The protein below binds the small molecule below.
Small molecule (SMILES): O=c1c(O)c(-c2ccc(O)c(O)c2)oc2cc(O)c(O)c(O)c12

Sequence of chain 3.A:
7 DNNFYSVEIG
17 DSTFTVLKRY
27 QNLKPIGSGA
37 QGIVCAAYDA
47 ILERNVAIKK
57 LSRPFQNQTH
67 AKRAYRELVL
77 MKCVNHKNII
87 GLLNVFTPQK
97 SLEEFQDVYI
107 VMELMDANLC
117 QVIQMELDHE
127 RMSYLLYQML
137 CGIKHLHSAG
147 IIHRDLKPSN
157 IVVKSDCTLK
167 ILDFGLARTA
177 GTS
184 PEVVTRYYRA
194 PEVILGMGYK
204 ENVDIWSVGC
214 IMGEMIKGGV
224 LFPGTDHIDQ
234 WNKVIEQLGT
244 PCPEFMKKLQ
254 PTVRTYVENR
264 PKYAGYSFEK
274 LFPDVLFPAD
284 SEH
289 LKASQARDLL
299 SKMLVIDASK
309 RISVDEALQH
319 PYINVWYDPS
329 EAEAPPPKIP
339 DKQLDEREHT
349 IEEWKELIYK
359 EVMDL

Binding-site contacts:
Ligand atom C5 contacts residue MET108 of chain 3.A at 3.7 Å (hydrophobic).
Ligand atom O19 contacts residue MET108 of chain 3.A at 3.7 Å.
Ligand atom C6 contacts residue LEU168 of chain 3.A at 3.5 Å (hydrophobic).
Ligand atom O8 contacts residue LEU168 of chain 3.A at 3.9 Å.
Ligand atom C11 contacts residue ALA53 of chain 3.A at 4.0 Å (hydrophobic).
Ligand atom O19 contacts residue LEU168 of chain 3.A at 3.7 Å.
Ligand atom C10 contacts residue ILE32 of chain 3.A at 4.0 Å (hydrophobic).
Ligand atom C3 contacts residue LYS55 of chain 3.A at 3.9 Å.
Ligand atom O22 contacts residue ASN114 of chain 3.A at 3.5 Å (h-bond).
Ligand atom O19 contacts residue GLU109 of chain 3.A at 3.9 Å.
Ligand atom C3 contacts residue ASP169 of chain 3.A at 3.4 Å.
Ligand atom O23 contacts residue ASP112 of chain 3.A at 3.6 Å.
Ligand atom C12 contacts residue LEU168 of chain 3.A at 3.5 Å (hydrophobic).
Ligand atom C7 contacts residue LEU168 of chain 3.A at 3.4 Å (hydrophobic).
Ligand atom O17 contacts residue MET108 of chain 3.A at 3.3 Å (h-bond).
Ligand atom C2 contacts residue VAL40 of chain 3.A at 4.0 Å (hydrophobic).
Ligand atom O20 contacts residue ILE86 of chain 3.A at 3.8 Å.
Ligand atom C10 contacts residue VAL158 of chain 3.A at 3.8 Å (hydrophobic).
Ligand atom C13 contacts residue VAL158 of chain 3.A at 3.8 Å (hydrophobic).
Ligand atom O18 contacts residue GLU73 of chain 3.A at 3.2 Å (salt-bridge).
Ligand atom O17 contacts residue GLU73 of chain 3.A at 3.5 Å (salt-bridge).
Ligand atom O17 contacts residue ASP169 of chain 3.A at 3.7 Å.
Ligand atom O21 contacts residue MET111 of chain 3.A at 2.7 Å (h-bond).
Ligand atom O23 contacts residue MET111 of chain 3.A at 3.5 Å (h-bond).
Ligand atom O19 contacts residue ILE86 of chain 3.A at 3.8 Å.
Ligand atom C4 contacts residue MET108 of chain 3.A at 3.9 Å (hydrophobic).
Ligand atom C1 contacts residue VAL40 of chain 3.A at 3.7 Å (hydrophobic).
Ligand atom O20 contacts residue MET111 of chain 3.A at 3.5 Å (h-bond).
Ligand atom C9 contacts residue ILE32 of chain 3.A at 3.9 Å (hydrophobic).
Ligand atom O19 contacts residue ALA53 of chain 3.A at 3.7 Å.
Ligand atom O20 contacts residue LEU110 of chain 3.A at 3.8 Å.
Ligand atom O18 contacts residue LYS55 of chain 3.A at 2.8 Å (salt-bridge).
Ligand atom O20 contacts residue ALA53 of chain 3.A at 3.7 Å.
Ligand atom O18 contacts residue ASP169 of chain 3.A at 2.7 Å (salt-bridge).
Ligand atom O23 contacts residue ALA113 of chain 3.A at 3.4 Å.
Ligand atom C14 contacts residue VAL158 of chain 3.A at 4.0 Å (hydrophobic).
Ligand atom O21 contacts residue LEU110 of chain 3.A at 3.5 Å.
Ligand atom C5 contacts residue LEU168 of chain 3.A at 3.4 Å (hydrophobic).
Ligand atom C2 contacts residue ASP169 of chain 3.A at 3.5 Å.
Ligand atom O20 contacts residue GLU109 of chain 3.A at 2.9 Å (salt-bridge).